The protein below binds the small molecule below.
Small molecule (SMILES): CC(C)C[C@H](NC(=O)[C@@H](NC(=O)[C@@H](NC(=O)[C@H](C)C(=O)N[C@@H](Cc1ccccc1)C(=O)O)[C@@H](C)O)[C@H](C)O)[C@@H](O)CCO

Binding-site contacts:
Ligand atom C21 contacts residue GLY47 of chain 1.H at 3.4 Å.
Ligand atom O41 contacts residue SER20 of chain 1.H at 3.4 Å (h-bond).
Ligand atom N17 contacts residue ASP125 of chain 1.I at 3.7 Å.
Ligand atom O29 contacts residue ALA46 of chain 1.H at 3.8 Å.
Ligand atom O14 contacts residue THR48 of chain 1.H at 3.8 Å.
Ligand atom C7 contacts residue LEU126 of chain 1.I at 3.8 Å (hydrophobic).
Ligand atom O41 contacts residue ALA49 of chain 1.H at 3.2 Å.
Ligand atom C31 contacts residue THR1 of chain 1.H at 3.6 Å.
Ligand atom O29 contacts residue GLY47 of chain 1.H at 3.1 Å (h-bond).
Ligand atom O34 contacts residue THR21 of chain 1.H at 3.2 Å (h-bond).
Ligand atom C18 contacts residue THR21 of chain 1.H at 3.5 Å.
Ligand atom O28 contacts residue THR1 of chain 1.H at 2.8 Å (h-bond).
Ligand atom C7 contacts residue ILE127 of chain 1.I at 3.9 Å (hydrophobic).
Ligand atom C30 contacts residue THR1 of chain 1.H at 2.7 Å.
Ligand atom C24 contacts residue GLY47 of chain 1.H at 3.7 Å.
Ligand atom N23 contacts residue GLY47 of chain 1.H at 2.9 Å (h-bond).
Ligand atom C27 contacts residue THR1 of chain 1.H at 2.4 Å.
Ligand atom C39 contacts residue THR21 of chain 1.H at 3.5 Å.
Ligand atom C26 contacts residue GLY168 of chain 1.H at 3.7 Å.
Ligand atom C27 contacts residue SER129 of chain 1.H at 3.7 Å.
Ligand atom O36 contacts residue THR21 of chain 1.H at 3.7 Å.
Ligand atom C43 contacts residue LEU126 of chain 1.I at 3.7 Å (hydrophobic).
Ligand atom C33 contacts residue THR52 of chain 1.H at 3.8 Å.
Ligand atom N20 contacts residue THR21 of chain 1.H at 3.0 Å (h-bond).
Ligand atom C32 contacts residue SER20 of chain 1.H at 3.8 Å.
Ligand atom C22 contacts residue GLY47 of chain 1.H at 3.5 Å.
Ligand atom C37 contacts residue GLY47 of chain 1.H at 3.4 Å.
Ligand atom C25 contacts residue THR1 of chain 1.H at 1.4 Å.
Ligand atom C40 contacts residue ASP125 of chain 1.I at 3.2 Å.
Ligand atom O38 contacts residue ALA49 of chain 1.H at 3.2 Å (h-bond).
Ligand atom N23 contacts residue THR1 of chain 1.H at 3.7 Å.
Ligand atom C24 contacts residue THR1 of chain 1.H at 2.4 Å.
Ligand atom C26 contacts residue THR1 of chain 1.H at 1.5 Å.
Ligand atom C30 contacts residue GLY47 of chain 1.H at 3.2 Å.
Ligand atom C43 contacts residue ASP125 of chain 1.I at 3.1 Å.
Ligand atom O28 contacts residue SER129 of chain 1.H at 3.6 Å.
Ligand atom C19 contacts residue THR21 of chain 1.H at 3.7 Å.
Ligand atom C33 contacts residue ALA49 of chain 1.H at 3.5 Å (hydrophobic).
Ligand atom O29 contacts residue THR1 of chain 1.H at 2.2 Å (h-bond).
Ligand atom O38 contacts residue THR48 of chain 1.H at 3.7 Å.

Sequence of chain 1.I:
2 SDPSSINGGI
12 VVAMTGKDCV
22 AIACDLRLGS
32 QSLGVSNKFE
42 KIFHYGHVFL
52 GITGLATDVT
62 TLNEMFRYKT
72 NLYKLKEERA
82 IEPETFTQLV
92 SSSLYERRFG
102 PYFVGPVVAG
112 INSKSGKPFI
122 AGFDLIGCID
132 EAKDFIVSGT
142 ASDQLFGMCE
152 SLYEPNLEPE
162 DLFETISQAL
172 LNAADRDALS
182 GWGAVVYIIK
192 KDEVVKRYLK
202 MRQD

Sequence of chain 1.H:
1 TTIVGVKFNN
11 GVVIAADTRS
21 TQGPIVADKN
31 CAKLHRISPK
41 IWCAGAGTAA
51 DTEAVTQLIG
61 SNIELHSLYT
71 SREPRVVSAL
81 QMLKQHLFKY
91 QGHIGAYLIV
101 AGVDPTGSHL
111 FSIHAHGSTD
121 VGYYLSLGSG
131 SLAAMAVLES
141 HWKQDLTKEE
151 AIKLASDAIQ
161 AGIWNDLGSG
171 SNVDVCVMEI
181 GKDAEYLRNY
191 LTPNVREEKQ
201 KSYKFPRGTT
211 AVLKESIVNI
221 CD